Binding-site contacts:
Ligand atom C4 contacts residue SER10 of chain 1.A at 3.9 Å.
Ligand atom C1 contacts residue SER10 of chain 1.A at 1.2 Å.
Ligand atom O5 contacts residue GLY367 of chain 1.A at 4.0 Å.
Ligand atom O6 contacts residue LEU366 of chain 1.A at 4.1 Å.
Ligand atom C7 contacts residue UDP1 of chain 1.B at 3.6 Å.
Ligand atom C3 contacts residue UDP1 of chain 1.B at 3.5 Å.
Ligand atom C2 contacts residue GLY367 of chain 1.A at 3.9 Å.
Ligand atom C8 contacts residue HIS211 of chain 1.A at 4.1 Å.
Ligand atom C8 contacts residue TYR554 of chain 1.A at 3.4 Å (hydrophobic).
Ligand atom O7 contacts residue SER10 of chain 1.A at 3.4 Å.
Ligand atom C2 contacts residue UDP1 of chain 1.B at 3.8 Å.
Ligand atom O5 contacts residue SER10 of chain 1.A at 2.1 Å (h-bond).
Ligand atom O3 contacts residue PRO369 of chain 1.A at 3.6 Å.
Ligand atom O4 contacts residue LEU366 of chain 1.A at 2.8 Å (h-bond).
Ligand atom C8 contacts residue UDP1 of chain 1.B at 3.3 Å.
Ligand atom O7 contacts residue HIS211 of chain 1.A at 3.0 Å.
Ligand atom N2 contacts residue UDP1 of chain 1.B at 3.0 Å (h-bond).
Ligand atom C5 contacts residue SER10 of chain 1.A at 3.4 Å.
Ligand atom C5 contacts residue THR634 of chain 1.A at 3.9 Å.
Ligand atom N2 contacts residue SER10 of chain 1.A at 3.0 Å (h-bond).
Ligand atom O3 contacts residue HIS633 of chain 1.A at 2.9 Å (h-bond).
Ligand atom C7 contacts residue PRO369 of chain 1.A at 3.9 Å (hydrophobic).
Ligand atom C3 contacts residue HIS633 of chain 1.A at 3.7 Å.
Ligand atom C4 contacts residue GLY367 of chain 1.A at 3.6 Å.
Ligand atom C6 contacts residue THR273 of chain 1.A at 3.3 Å.
Ligand atom C3 contacts residue SER10 of chain 1.A at 3.6 Å.
Ligand atom C7 contacts residue HIS211 of chain 1.A at 3.8 Å.
Ligand atom O7 contacts residue PRO369 of chain 1.A at 3.3 Å.
Ligand atom O4 contacts residue LEU276 of chain 1.A at 4.0 Å.
Ligand atom C7 contacts residue SER10 of chain 1.A at 3.4 Å.
Ligand atom C1 contacts residue UDP1 of chain 1.B at 3.3 Å.
Ligand atom C2 contacts residue SER10 of chain 1.A at 2.3 Å.
Ligand atom C6 contacts residue LEU276 of chain 1.A at 3.6 Å (hydrophobic).
Ligand atom N2 contacts residue HIS633 of chain 1.A at 3.9 Å.
Ligand atom O4 contacts residue PHE407 of chain 1.A at 3.5 Å.
Ligand atom O6 contacts residue THR273 of chain 1.A at 2.6 Å (h-bond).
Ligand atom C4 contacts residue LEU366 of chain 1.A at 3.3 Å (hydrophobic).
Ligand atom C3 contacts residue GLY367 of chain 1.A at 4.1 Å.
Ligand atom O6 contacts residue GLY367 of chain 1.A at 3.2 Å.
Ligand atom C5 contacts residue UDP1 of chain 1.B at 4.0 Å.

The protein below binds the small molecule below.
Small molecule (SMILES): CC(=O)N[C@@H]1[C@@H](O)[C@H](O)[C@@H](CO)O[C@H]1O

Sequence of chain 1.A:
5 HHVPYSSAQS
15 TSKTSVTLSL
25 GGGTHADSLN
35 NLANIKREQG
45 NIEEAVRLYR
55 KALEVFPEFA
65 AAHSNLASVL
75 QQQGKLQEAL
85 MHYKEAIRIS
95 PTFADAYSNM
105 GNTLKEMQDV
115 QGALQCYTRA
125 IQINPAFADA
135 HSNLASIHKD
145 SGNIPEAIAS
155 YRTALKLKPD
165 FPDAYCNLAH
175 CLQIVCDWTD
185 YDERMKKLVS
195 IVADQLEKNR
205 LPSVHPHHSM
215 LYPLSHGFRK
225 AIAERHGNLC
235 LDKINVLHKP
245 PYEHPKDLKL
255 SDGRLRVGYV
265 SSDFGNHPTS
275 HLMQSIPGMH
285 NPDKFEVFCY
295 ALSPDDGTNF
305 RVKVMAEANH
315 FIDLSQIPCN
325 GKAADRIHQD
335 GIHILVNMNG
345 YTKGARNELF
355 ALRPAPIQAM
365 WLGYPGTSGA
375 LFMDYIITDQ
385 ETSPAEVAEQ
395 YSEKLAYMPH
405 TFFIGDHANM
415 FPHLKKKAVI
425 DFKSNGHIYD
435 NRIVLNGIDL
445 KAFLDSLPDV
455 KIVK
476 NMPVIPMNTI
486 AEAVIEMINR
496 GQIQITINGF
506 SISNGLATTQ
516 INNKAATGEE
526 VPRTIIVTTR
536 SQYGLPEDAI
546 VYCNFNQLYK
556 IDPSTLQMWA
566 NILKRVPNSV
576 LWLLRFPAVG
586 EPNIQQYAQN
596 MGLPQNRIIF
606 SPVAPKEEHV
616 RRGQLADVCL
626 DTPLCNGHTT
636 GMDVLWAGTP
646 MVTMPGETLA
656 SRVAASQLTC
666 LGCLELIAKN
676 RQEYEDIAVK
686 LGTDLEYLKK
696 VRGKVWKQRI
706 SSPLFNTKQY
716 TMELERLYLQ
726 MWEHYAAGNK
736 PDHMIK